Sequence of chain 1.D:
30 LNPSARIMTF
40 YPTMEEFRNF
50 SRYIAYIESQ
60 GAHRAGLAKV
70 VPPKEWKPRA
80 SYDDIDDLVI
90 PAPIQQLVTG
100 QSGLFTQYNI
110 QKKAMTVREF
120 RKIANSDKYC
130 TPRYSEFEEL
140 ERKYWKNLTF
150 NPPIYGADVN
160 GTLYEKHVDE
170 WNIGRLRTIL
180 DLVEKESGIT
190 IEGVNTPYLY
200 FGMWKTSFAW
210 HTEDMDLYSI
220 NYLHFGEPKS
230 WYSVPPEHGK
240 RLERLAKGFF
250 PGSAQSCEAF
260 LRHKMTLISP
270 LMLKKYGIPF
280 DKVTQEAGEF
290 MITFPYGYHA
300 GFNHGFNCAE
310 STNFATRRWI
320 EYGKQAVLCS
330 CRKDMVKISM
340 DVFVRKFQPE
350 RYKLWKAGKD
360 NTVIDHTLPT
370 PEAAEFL

The protein below binds the small molecule below.
Small molecule (SMILES): C[C@@H]1NC(=O)[C@@H](Cc2ccc(O)cc2)NC(=O)CSC[C@@H](C(N)=O)NC(=O)[C@H]([C@@H](C)O)NC(=O)[C@H](Cc2ccc(O)cc2)NC(=O)[C@H](CC2=c3ccccc3=NC2)NC(=O)[C@H](CCCN=C(N)N)NC(=O)[C@H](CC2=CN=C3CC=CC=C23)NC(=O)CNC(=O)[C@H](CO)NC(=O)[C@H](CCCC[N+](C)(C)C)NC(=O)[C@H]([C@@H](C)O)NC(=O)[C@H](CC(N)=O)NC(=O)[C@H](Cc2ccc(O)cc2)NC1=O

Binding-site contacts:
Ligand atom CD contacts residue TYR199 of chain 1.C at 3.3 Å (hydrophobic).
Ligand atom CZ contacts residue ALA91 of chain 1.C at 3.5 Å (hydrophobic).
Ligand atom CB contacts residue ASP333 of chain 1.C at 3.3 Å.
Ligand atom CA contacts residue ASP333 of chain 1.C at 3.5 Å.
Ligand atom CB contacts residue ASP157 of chain 1.C at 3.5 Å.
Ligand atom CD contacts residue GLN110 of chain 1.C at 3.1 Å.
Ligand atom O contacts residue GLN110 of chain 1.C at 2.7 Å (h-bond).
Ligand atom CB contacts residue GLN110 of chain 1.C at 3.0 Å.
Ligand atom CB contacts residue ARG11 of chain 1.H at 3.4 Å.
Ligand atom ND2 contacts residue ASP333 of chain 1.C at 3.1 Å (salt-bridge).
Ligand atom CZ2 contacts residue HIS262 of chain 1.C at 3.2 Å.
Ligand atom O contacts residue ILE109 of chain 1.C at 3.4 Å.
Ligand atom C08 contacts residue GLN110 of chain 1.D at 3.5 Å.
Ligand atom N01 contacts residue GLN110 of chain 1.D at 3.4 Å (h-bond).
Ligand atom ND2 contacts residue MET334 of chain 1.C at 3.3 Å.
Ligand atom N contacts residue HIS262 of chain 1.C at 3.4 Å (h-bond).
Ligand atom NH1 contacts residue GLN110 of chain 1.C at 3.0 Å (h-bond).
Ligand atom CD1 contacts residue ASN108 of chain 1.C at 3.1 Å.
Ligand atom OG contacts residue ASP157 of chain 1.C at 3.3 Å (salt-bridge).
Ligand atom N contacts residue ASN108 of chain 1.C at 2.8 Å (h-bond).
Ligand atom O contacts residue LYS263 of chain 1.C at 2.5 Å (salt-bridge).
Ligand atom CM2 contacts residue TYR199 of chain 1.C at 3.0 Å (hydrophobic).
Ligand atom CZ contacts residue LYS112 of chain 1.D at 3.4 Å.
Ligand atom CB contacts residue ASP157 of chain 1.C at 3.5 Å.
Ligand atom CG2 contacts residue ASP157 of chain 1.C at 2.3 Å.
Ligand atom CE1 contacts residue LYS112 of chain 1.D at 3.5 Å.
Ligand atom N contacts residue ASP157 of chain 1.C at 2.8 Å (salt-bridge).
Ligand atom N contacts residue ASP333 of chain 1.C at 2.8 Å (salt-bridge).
Ligand atom CG2 contacts residue ARG11 of chain 1.H at 3.1 Å.
Ligand atom N contacts residue ASP157 of chain 1.C at 3.0 Å (salt-bridge).
Ligand atom OG1 contacts residue ARG11 of chain 1.H at 3.2 Å (salt-bridge).
Ligand atom CH2 contacts residue HIS262 of chain 1.C at 3.4 Å.
Ligand atom CZ2 contacts residue ARG331 of chain 1.C at 3.4 Å.
Ligand atom CA contacts residue HIS262 of chain 1.C at 3.1 Å.
Ligand atom CM1 contacts residue ASN312 of chain 1.C at 3.5 Å.
Ligand atom O04 contacts residue TYR4 of chain 1.H at 3.2 Å.
Ligand atom CA contacts residue ASP157 of chain 1.C at 3.4 Å.
Ligand atom O contacts residue ARG331 of chain 1.C at 3.3 Å (salt-bridge).
Ligand atom CB contacts residue ASP157 of chain 1.C at 3.4 Å.
Ligand atom OH contacts residue LYS112 of chain 1.D at 3.3 Å.

Sequence of chain 1.C:
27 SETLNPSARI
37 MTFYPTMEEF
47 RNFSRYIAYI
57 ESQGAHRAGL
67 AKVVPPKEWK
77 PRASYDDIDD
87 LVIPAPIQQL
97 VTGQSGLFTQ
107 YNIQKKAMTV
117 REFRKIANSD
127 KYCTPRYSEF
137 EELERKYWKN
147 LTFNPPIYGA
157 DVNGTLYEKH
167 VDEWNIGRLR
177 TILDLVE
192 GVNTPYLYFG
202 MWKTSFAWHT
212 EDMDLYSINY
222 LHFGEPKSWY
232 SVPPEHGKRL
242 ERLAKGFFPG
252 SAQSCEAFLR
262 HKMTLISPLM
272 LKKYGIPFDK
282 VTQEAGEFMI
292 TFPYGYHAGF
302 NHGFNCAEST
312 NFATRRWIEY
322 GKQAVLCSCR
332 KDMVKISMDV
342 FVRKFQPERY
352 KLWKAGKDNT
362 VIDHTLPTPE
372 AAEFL

Sequence of chain 1.H:
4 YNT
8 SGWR